A protein and the small-molecule ligand that binds it are described below.
Small molecule (SMILES): Nc1nc2c(ncn2[C@@H]2O[C@H](CO[P](=O)(O)O[P](=O)(O)CP(=O)(O)O)[C@@H](O)[C@H]2O)c(=O)[nH]1

Sequence of chain 1.B:
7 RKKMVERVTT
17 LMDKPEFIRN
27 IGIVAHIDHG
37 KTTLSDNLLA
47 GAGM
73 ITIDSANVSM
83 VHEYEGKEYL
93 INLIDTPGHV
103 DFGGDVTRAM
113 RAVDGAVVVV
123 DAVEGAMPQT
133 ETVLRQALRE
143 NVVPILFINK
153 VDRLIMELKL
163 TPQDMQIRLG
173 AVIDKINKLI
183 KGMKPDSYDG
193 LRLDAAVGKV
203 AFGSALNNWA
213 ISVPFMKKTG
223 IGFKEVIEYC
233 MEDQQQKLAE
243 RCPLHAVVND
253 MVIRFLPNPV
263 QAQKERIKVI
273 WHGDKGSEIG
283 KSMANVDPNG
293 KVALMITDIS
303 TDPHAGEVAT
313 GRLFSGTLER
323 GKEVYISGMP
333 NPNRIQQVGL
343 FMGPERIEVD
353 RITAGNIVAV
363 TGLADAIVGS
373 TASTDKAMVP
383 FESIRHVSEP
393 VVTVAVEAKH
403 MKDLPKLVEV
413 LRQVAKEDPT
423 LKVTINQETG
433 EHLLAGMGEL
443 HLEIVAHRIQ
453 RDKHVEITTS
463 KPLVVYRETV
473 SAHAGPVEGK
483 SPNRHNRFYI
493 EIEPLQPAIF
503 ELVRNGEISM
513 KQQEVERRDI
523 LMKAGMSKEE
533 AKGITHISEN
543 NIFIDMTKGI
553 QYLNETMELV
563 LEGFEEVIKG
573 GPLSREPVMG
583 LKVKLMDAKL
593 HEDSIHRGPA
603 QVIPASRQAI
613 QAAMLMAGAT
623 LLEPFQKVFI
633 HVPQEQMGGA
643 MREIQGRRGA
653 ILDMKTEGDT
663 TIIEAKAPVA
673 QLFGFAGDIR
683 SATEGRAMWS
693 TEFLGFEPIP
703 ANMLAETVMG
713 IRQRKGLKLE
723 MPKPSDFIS

Binding-site contacts:
Ligand atom O6 contacts residue ASN151 of chain 1.B at 3.4 Å (h-bond).
Ligand atom O6 contacts residue SER206 of chain 1.B at 2.9 Å (h-bond).
Ligand atom C6 contacts residue LEU208 of chain 1.B at 3.5 Å (hydrophobic).
Ligand atom C5 contacts residue LEU208 of chain 1.B at 3.5 Å (hydrophobic).
Ligand atom O6 contacts residue LEU208 of chain 1.B at 3.4 Å (h-bond).
Ligand atom C6 contacts residue SER206 of chain 1.B at 3.6 Å.
Ligand atom C2 contacts residue ASP154 of chain 1.B at 3.5 Å.
Ligand atom N2 contacts residue ASP154 of chain 1.B at 2.9 Å (salt-bridge).
Ligand atom O2B contacts residue HIS35 of chain 1.B at 3.5 Å (h-bond).
Ligand atom O1B contacts residue THR38 of chain 1.B at 2.9 Å (h-bond).
Ligand atom C3B contacts residue MG1 of chain 1.G at 3.7 Å.
Ligand atom O2B contacts residue LYS37 of chain 1.B at 2.8 Å (salt-bridge).
Ligand atom O2G contacts residue MG1 of chain 1.G at 2.1 Å.
Ligand atom O1A contacts residue THR39 of chain 1.B at 2.8 Å (h-bond).
Ligand atom O1G contacts residue ILE73 of chain 1.B at 3.4 Å.
Ligand atom O2B contacts residue GLY36 of chain 1.B at 3.1 Å (h-bond).
Ligand atom O3G contacts residue LYS37 of chain 1.B at 2.5 Å (salt-bridge).
Ligand atom O6 contacts residue LYS152 of chain 1.B at 3.7 Å.
Ligand atom O4' contacts residue LYS152 of chain 1.B at 3.1 Å (salt-bridge).
Ligand atom O3G contacts residue ILE33 of chain 1.B at 3.4 Å.
Ligand atom O1B contacts residue LYS37 of chain 1.B at 3.5 Å (salt-bridge).
Ligand atom N7 contacts residue ASN151 of chain 1.B at 3.4 Å (h-bond).
Ligand atom O6 contacts residue ALA207 of chain 1.B at 3.2 Å (h-bond).
Ligand atom O2B contacts residue ASP34 of chain 1.B at 3.6 Å (salt-bridge).
Ligand atom O1B contacts residue MG1 of chain 1.G at 2.2 Å.
Ligand atom O3A contacts residue GLY36 of chain 1.B at 3.3 Å (h-bond).
Ligand atom PG contacts residue MG1 of chain 1.G at 3.4 Å.
Ligand atom O3G contacts residue GLY100 of chain 1.B at 3.3 Å (h-bond).
Ligand atom O6 contacts residue ASP154 of chain 1.B at 3.4 Å (salt-bridge).
Ligand atom C6 contacts residue ASP154 of chain 1.B at 3.6 Å.
Ligand atom PB contacts residue LYS37 of chain 1.B at 3.6 Å.
Ligand atom O2G contacts residue THR74 of chain 1.B at 3.0 Å (h-bond).
Ligand atom N2 contacts residue ARG155 of chain 1.B at 3.4 Å.
Ligand atom N1 contacts residue ASP154 of chain 1.B at 2.9 Å (salt-bridge).
Ligand atom O3G contacts residue ASP34 of chain 1.B at 3.2 Å (salt-bridge).
Ligand atom PB contacts residue MG1 of chain 1.G at 3.4 Å.
Ligand atom O2G contacts residue LYS37 of chain 1.B at 3.5 Å.
Ligand atom O1A contacts residue THR38 of chain 1.B at 3.5 Å (h-bond).
Ligand atom O1G contacts residue THR74 of chain 1.B at 3.4 Å (h-bond).
Ligand atom C3B contacts residue ASP34 of chain 1.B at 3.5 Å.